A small-molecule ligand and the protein it binds are described below.
Small molecule (SMILES): O[C@@H]1CCCC[C@H]1O

Binding-site contacts:
Ligand atom C4 contacts residue PHE80 of chain 1.A at 3.8 Å (hydrophobic).
Ligand atom C5 contacts residue PHE80 of chain 1.A at 4.4 Å (hydrophobic).
Ligand atom C1 contacts residue VAL86 of chain 1.A at 3.6 Å (hydrophobic).
Ligand atom C6 contacts residue VAL86 of chain 1.A at 4.3 Å (hydrophobic).
Ligand atom C6 contacts residue VAL84 of chain 1.A at 4.5 Å (hydrophobic).
Ligand atom C2 contacts residue PHE81 of chain 1.A at 3.3 Å (hydrophobic).
Ligand atom C5 contacts residue TYR59 of chain 1.A at 3.6 Å (hydrophobic).
Ligand atom C3 contacts residue PHE81 of chain 1.A at 4.3 Å (hydrophobic).
Ligand atom O7 contacts residue VAL149 of chain 1.A at 4.4 Å.
Ligand atom O7 contacts residue PHE145 of chain 1.A at 4.2 Å.
Ligand atom C3 contacts residue LEU41 of chain 1.A at 4.3 Å (hydrophobic).
Ligand atom C6 contacts residue LEU109 of chain 1.A at 4.0 Å (hydrophobic).
Ligand atom C4 contacts residue TYR59 of chain 1.A at 2.8 Å (hydrophobic).
Ligand atom O7 contacts residue VAL84 of chain 1.A at 3.8 Å.
Ligand atom C3 contacts residue TYR59 of chain 1.A at 3.8 Å (hydrophobic).
Ligand atom C1 contacts residue VAL84 of chain 1.A at 4.2 Å (hydrophobic).
Ligand atom C2 contacts residue VAL86 of chain 1.A at 3.3 Å (hydrophobic).
Ligand atom C1 contacts residue PHE81 of chain 1.A at 3.7 Å (hydrophobic).
Ligand atom O8 contacts residue TYR59 of chain 1.A at 4.0 Å.
Ligand atom O7 contacts residue PHE80 of chain 1.A at 3.9 Å.
Ligand atom O7 contacts residue LEU109 of chain 1.A at 4.0 Å.
Ligand atom C4 contacts residue LEU77 of chain 1.A at 4.3 Å (hydrophobic).
Ligand atom C3 contacts residue LEU77 of chain 1.A at 4.1 Å (hydrophobic).
Ligand atom C3 contacts residue TRP136 of chain 1.A at 4.3 Å (hydrophobic).
Ligand atom C1 contacts residue PHE80 of chain 1.A at 4.2 Å (hydrophobic).
Ligand atom O8 contacts residue ASP107 of chain 1.A at 4.3 Å.

Sequence of chain 1.A:
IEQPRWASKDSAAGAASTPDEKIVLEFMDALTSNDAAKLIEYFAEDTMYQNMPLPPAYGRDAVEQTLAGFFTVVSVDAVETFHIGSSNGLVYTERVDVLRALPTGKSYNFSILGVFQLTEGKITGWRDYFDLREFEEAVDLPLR